Binding-site contacts:
Ligand atom C11 contacts residue MET186 of chain 1.A at 3.7 Å (hydrophobic).
Ligand atom C8 contacts residue SER223 of chain 1.A at 3.6 Å.
Ligand atom C1 contacts residue NAP1 of chain 1.I at 3.6 Å.
Ligand atom CL15 contacts residue LEU128 of chain 1.A at 3.8 Å.
Ligand atom C8 contacts residue NAP1 of chain 1.I at 3.7 Å.
Ligand atom CL15 contacts residue PHE122 of chain 1.A at 3.8 Å.
Ligand atom C4 contacts residue NAP1 of chain 1.I at 3.4 Å.
Ligand atom C3 contacts residue PHE230 of chain 1.A at 3.9 Å (hydrophobic).
Ligand atom C10 contacts residue SER223 of chain 1.A at 3.7 Å.
Ligand atom C4 contacts residue ALA224 of chain 1.A at 3.7 Å (hydrophobic).
Ligand atom C5 contacts residue NAP1 of chain 1.I at 3.4 Å.
Ligand atom CL14 contacts residue NAP1 of chain 1.I at 3.6 Å.
Ligand atom C1 contacts residue TYR173 of chain 1.A at 3.9 Å (hydrophobic).
Ligand atom CL16 contacts residue SER223 of chain 1.A at 3.2 Å.
Ligand atom C6 contacts residue NAP1 of chain 1.I at 3.4 Å.
Ligand atom C12 contacts residue SER223 of chain 1.A at 4.0 Å.
Ligand atom O17 contacts residue TYR183 of chain 1.A at 2.5 Å (h-bond).
Ligand atom C4 contacts residue VAL227 of chain 1.A at 4.0 Å (hydrophobic).
Ligand atom O17 contacts residue LYS190 of chain 1.A at 3.9 Å.
Ligand atom C3 contacts residue VAL227 of chain 1.A at 3.7 Å (hydrophobic).
Ligand atom C9 contacts residue SER223 of chain 1.A at 3.2 Å.
Ligand atom C13 contacts residue SER223 of chain 1.A at 3.9 Å.
Ligand atom C13 contacts residue VAL227 of chain 1.A at 3.8 Å (hydrophobic).
Ligand atom CL14 contacts residue TYR173 of chain 1.A at 3.5 Å.
Ligand atom C3 contacts residue ALA224 of chain 1.A at 3.9 Å (hydrophobic).
Ligand atom C6 contacts residue TYR183 of chain 1.A at 3.4 Å (hydrophobic).
Ligand atom CL15 contacts residue MET186 of chain 1.A at 3.9 Å.
Ligand atom C2 contacts residue NAP1 of chain 1.I at 3.5 Å.
Ligand atom C10 contacts residue ALA121 of chain 1.A at 3.5 Å (hydrophobic).
Ligand atom O7 contacts residue NAP1 of chain 1.I at 3.1 Å (h-bond).
Ligand atom C9 contacts residue NAP1 of chain 1.I at 3.9 Å.
Ligand atom C1 contacts residue TYR183 of chain 1.A at 3.4 Å (hydrophobic).
Ligand atom CL15 contacts residue ALA123 of chain 1.A at 3.0 Å.
Ligand atom O7 contacts residue SER223 of chain 1.A at 3.9 Å.
Ligand atom C3 contacts residue NAP1 of chain 1.I at 3.2 Å.
Ligand atom O17 contacts residue NAP1 of chain 1.I at 2.5 Å (h-bond).
Ligand atom CL14 contacts residue PHE230 of chain 1.A at 3.8 Å.
Ligand atom C2 contacts residue VAL227 of chain 1.A at 3.9 Å (hydrophobic).
Ligand atom CL16 contacts residue ALA121 of chain 1.A at 3.6 Å.
Ligand atom CL16 contacts residue NAP1 of chain 1.I at 3.4 Å.

Sequence of chain 1.A:
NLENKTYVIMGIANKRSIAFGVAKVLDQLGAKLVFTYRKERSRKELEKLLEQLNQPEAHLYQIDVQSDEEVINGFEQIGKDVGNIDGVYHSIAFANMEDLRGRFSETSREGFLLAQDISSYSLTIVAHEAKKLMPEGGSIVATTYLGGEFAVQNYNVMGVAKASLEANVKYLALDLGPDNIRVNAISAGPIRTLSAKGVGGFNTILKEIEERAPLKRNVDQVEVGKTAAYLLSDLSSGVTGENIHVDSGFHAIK

A small-molecule ligand and the protein it binds are described below.
Small molecule (SMILES): Oc1cc(Cl)ccc1Oc1ccc(Cl)cc1Cl